Binding-site contacts:
Ligand atom O contacts residue LYS234 of chain 8.X at 3.6 Å.
Ligand atom CG2 contacts residue HIS277 of chain 8.X at 3.3 Å.
Ligand atom CG1 contacts residue TYR94 of chain 8.X at 3.8 Å (hydrophobic).
Ligand atom N contacts residue TYR273 of chain 8.X at 3.9 Å.
Ligand atom C contacts residue LEU286 of chain 8.X at 3.8 Å (hydrophobic).
Ligand atom CG2 contacts residue LEU286 of chain 8.X at 3.7 Å (hydrophobic).
Ligand atom CB contacts residue ASP233 of chain 8.X at 3.0 Å.
Ligand atom CD1 contacts residue TYR94 of chain 8.X at 3.5 Å (hydrophobic).
Ligand atom O contacts residue LEU286 of chain 8.X at 3.2 Å.
Ligand atom CG2 contacts residue PHE278 of chain 8.X at 3.7 Å (hydrophobic).
Ligand atom CG contacts residue TYR273 of chain 8.X at 3.6 Å (hydrophobic).
Ligand atom O contacts residue TYR94 of chain 8.X at 2.9 Å.
Ligand atom CB contacts residue TYR238 of chain 8.X at 3.6 Å (hydrophobic).
Ligand atom CG contacts residue ASP233 of chain 8.X at 3.0 Å.
Ligand atom C contacts residue ASN281 of chain 8.X at 3.8 Å.
Ligand atom O contacts residue HIS277 of chain 8.X at 3.4 Å.
Ligand atom CA contacts residue ASN227 of chain 8.X at 3.7 Å.
Ligand atom N contacts residue THR235 of chain 8.X at 3.5 Å (h-bond).
Ligand atom C contacts residue THR235 of chain 8.X at 3.6 Å.
Ligand atom CD contacts residue TYR273 of chain 8.X at 3.3 Å (hydrophobic).
Ligand atom CG2 contacts residue ASN281 of chain 8.X at 3.6 Å.
Ligand atom C contacts residue THR235 of chain 8.X at 3.6 Å.
Ligand atom CB contacts residue HIS277 of chain 8.X at 3.7 Å.
Ligand atom O contacts residue ASN281 of chain 8.X at 2.6 Å (h-bond).
Ligand atom C contacts residue TYR94 of chain 8.X at 4.0 Å (hydrophobic).
Ligand atom CB contacts residue LEU286 of chain 8.X at 3.9 Å (hydrophobic).
Ligand atom CA contacts residue THR235 of chain 8.X at 3.6 Å.
Ligand atom N contacts residue THR235 of chain 8.X at 3.9 Å.
Ligand atom C contacts residue THR235 of chain 8.X at 3.6 Å.
Ligand atom C contacts residue ASN227 of chain 8.X at 3.5 Å.
Ligand atom CG contacts residue LYS234 of chain 8.X at 3.3 Å.
Ligand atom CG1 contacts residue VAL280 of chain 8.X at 4.0 Å (hydrophobic).
Ligand atom CG contacts residue HIS277 of chain 8.X at 3.8 Å.
Ligand atom CD1 contacts residue TYR91 of chain 8.X at 3.9 Å (hydrophobic).
Ligand atom CG2 contacts residue GLU236 of chain 8.X at 3.3 Å.
Ligand atom O contacts residue THR235 of chain 8.X at 3.1 Å (h-bond).
Ligand atom CD contacts residue HIS277 of chain 8.X at 3.9 Å.
Ligand atom O contacts residue ASN227 of chain 8.X at 3.6 Å.
Ligand atom N contacts residue ASN227 of chain 8.X at 3.0 Å (h-bond).
Ligand atom O contacts residue THR235 of chain 8.X at 3.0 Å (h-bond).

This small molecule binds to this protein.
Small molecule (SMILES): CC[C@H](C)[C@H](NC(=O)[C@H](CO)NC(=O)[C@H](CCCN=C(N)N)NC(=O)[C@@H](NC(=O)[C@@H]1CCCN1C(=O)[C@@H]1CCCN1C(=O)[C@H](C)N)C(C)C)C(=O)N[C@H](C=O)Cc1ccc(O)cc1

Sequence of chain 8.X:
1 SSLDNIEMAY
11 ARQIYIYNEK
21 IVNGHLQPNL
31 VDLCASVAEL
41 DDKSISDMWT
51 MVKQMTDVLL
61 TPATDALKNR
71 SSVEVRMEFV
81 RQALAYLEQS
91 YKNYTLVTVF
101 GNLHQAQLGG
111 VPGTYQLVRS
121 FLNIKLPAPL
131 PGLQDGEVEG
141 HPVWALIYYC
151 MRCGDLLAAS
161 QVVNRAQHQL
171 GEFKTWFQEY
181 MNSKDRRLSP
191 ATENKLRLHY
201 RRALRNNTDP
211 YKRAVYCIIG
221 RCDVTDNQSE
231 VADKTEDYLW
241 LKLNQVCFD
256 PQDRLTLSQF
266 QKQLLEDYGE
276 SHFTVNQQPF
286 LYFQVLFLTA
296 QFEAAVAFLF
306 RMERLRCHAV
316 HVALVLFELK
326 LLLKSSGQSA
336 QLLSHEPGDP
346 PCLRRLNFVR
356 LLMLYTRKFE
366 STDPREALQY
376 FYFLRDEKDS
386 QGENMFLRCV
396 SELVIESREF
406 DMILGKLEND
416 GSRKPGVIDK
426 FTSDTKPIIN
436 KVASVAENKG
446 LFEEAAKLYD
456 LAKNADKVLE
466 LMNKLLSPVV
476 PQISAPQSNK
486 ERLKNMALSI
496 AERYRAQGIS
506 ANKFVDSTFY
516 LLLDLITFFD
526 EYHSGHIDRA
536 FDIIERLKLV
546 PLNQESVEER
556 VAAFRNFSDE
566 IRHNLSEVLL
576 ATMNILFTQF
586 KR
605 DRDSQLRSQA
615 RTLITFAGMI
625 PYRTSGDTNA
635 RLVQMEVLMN